The small molecule below binds the protein below.
Small molecule (SMILES): C[C@H](N)C(=O)O

Binding-site contacts:
Ligand atom O contacts residue LEU341 of chain 1.A at 3.9 Å.
Ligand atom CB contacts residue ARG338 of chain 1.A at 3.6 Å.
Ligand atom CA contacts residue ARG338 of chain 1.A at 3.7 Å.
Ligand atom C contacts residue LEU341 of chain 1.A at 3.4 Å (hydrophobic).
Ligand atom N contacts residue GLN339 of chain 1.A at 3.3 Å (h-bond).
Ligand atom N contacts residue ARG340 of chain 1.A at 3.7 Å.
Ligand atom CA contacts residue LEU341 of chain 1.A at 3.2 Å (hydrophobic).
Ligand atom N contacts residue LEU341 of chain 1.A at 2.5 Å (h-bond).
Ligand atom N contacts residue ARG338 of chain 1.A at 2.8 Å (salt-bridge).
Ligand atom C contacts residue GLN339 of chain 1.A at 3.7 Å.
Ligand atom CB contacts residue GLN339 of chain 1.A at 3.6 Å.
Ligand atom CA contacts residue GLN339 of chain 1.A at 3.7 Å.
Ligand atom C contacts residue ARG340 of chain 1.A at 4.2 Å.

Sequence of chain 1.A:
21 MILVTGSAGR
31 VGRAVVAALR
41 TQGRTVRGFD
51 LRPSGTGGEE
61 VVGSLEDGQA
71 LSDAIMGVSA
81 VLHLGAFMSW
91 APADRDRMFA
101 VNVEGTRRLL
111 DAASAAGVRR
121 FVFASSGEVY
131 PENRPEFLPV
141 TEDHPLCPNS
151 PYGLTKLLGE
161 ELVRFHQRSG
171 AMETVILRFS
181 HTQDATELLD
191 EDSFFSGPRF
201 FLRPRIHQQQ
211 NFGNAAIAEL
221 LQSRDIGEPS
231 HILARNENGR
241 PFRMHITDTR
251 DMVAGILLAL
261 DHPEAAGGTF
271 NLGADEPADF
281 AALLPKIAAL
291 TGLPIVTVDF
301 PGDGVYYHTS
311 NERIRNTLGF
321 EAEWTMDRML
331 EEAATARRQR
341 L